A protein and the small-molecule ligand that binds it are described below.
Small molecule (SMILES): COC1=CC=C(C(N)=O)CN1C

Binding-site contacts:
Ligand atom C6 contacts residue SER221 of chain 1.B at 3.6 Å.
Ligand atom C8 contacts residue SAH1 of chain 1.E at 3.3 Å.
Ligand atom C1 contacts residue TYR224 of chain 1.B at 3.9 Å (hydrophobic).
Ligand atom O1 contacts residue TYR224 of chain 1.B at 3.7 Å.
Ligand atom C5 contacts residue TYR262 of chain 1.B at 3.7 Å (hydrophobic).
Ligand atom C6 contacts residue TYR224 of chain 1.B at 3.7 Å (hydrophobic).
Ligand atom O1 contacts residue SER221 of chain 1.B at 2.6 Å (h-bond).
Ligand atom N2 contacts residue TYR224 of chain 1.B at 4.1 Å.
Ligand atom C8 contacts residue LEU184 of chain 1.B at 3.4 Å (hydrophobic).
Ligand atom C4 contacts residue LEU184 of chain 1.B at 4.1 Å (hydrophobic).
Ligand atom C6 contacts residue SER233 of chain 1.B at 3.8 Å.
Ligand atom O2 contacts residue TYR40 of chain 1.B at 2.9 Å (h-bond).
Ligand atom N1 contacts residue TYR224 of chain 1.B at 3.7 Å.
Ligand atom C2 contacts residue LEU184 of chain 1.B at 4.1 Å (hydrophobic).
Ligand atom C2 contacts residue TYR224 of chain 1.B at 3.3 Å (hydrophobic).
Ligand atom N2 contacts residue SER233 of chain 1.B at 2.9 Å (h-bond).
Ligand atom N1 contacts residue LEU184 of chain 1.B at 4.0 Å.
Ligand atom C1 contacts residue TYR40 of chain 1.B at 4.1 Å (hydrophobic).
Ligand atom N2 contacts residue ALA218 of chain 1.B at 3.8 Å.
Ligand atom C7 contacts residue TYR40 of chain 1.B at 3.4 Å (hydrophobic).
Ligand atom O2 contacts residue LEU184 of chain 1.B at 4.1 Å.
Ligand atom C4 contacts residue TYR262 of chain 1.B at 3.8 Å (hydrophobic).
Ligand atom O1 contacts residue ALA218 of chain 1.B at 3.6 Å.
Ligand atom O1 contacts residue TYR223 of chain 1.B at 3.8 Å.
Ligand atom C8 contacts residue TYR224 of chain 1.B at 3.7 Å (hydrophobic).
Ligand atom O1 contacts residue SER233 of chain 1.B at 3.9 Å.
Ligand atom N2 contacts residue ASP217 of chain 1.B at 3.9 Å.
Ligand atom O1 contacts residue SER267 of chain 1.B at 3.7 Å.
Ligand atom C3 contacts residue TYR224 of chain 1.B at 3.5 Å (hydrophobic).
Ligand atom N2 contacts residue ASP187 of chain 1.B at 3.8 Å.
Ligand atom C7 contacts residue TYR44 of chain 1.B at 3.4 Å (hydrophobic).
Ligand atom C3 contacts residue LEU184 of chain 1.B at 4.1 Å (hydrophobic).
Ligand atom C8 contacts residue TYR40 of chain 1.B at 3.6 Å (hydrophobic).
Ligand atom C7 contacts residue TYR262 of chain 1.B at 3.6 Å (hydrophobic).
Ligand atom C7 contacts residue LEU184 of chain 1.B at 3.9 Å (hydrophobic).
Ligand atom C4 contacts residue TYR224 of chain 1.B at 3.5 Å (hydrophobic).
Ligand atom C5 contacts residue TYR224 of chain 1.B at 4.0 Å (hydrophobic).
Ligand atom C6 contacts residue ALA218 of chain 1.B at 3.6 Å (hydrophobic).
Ligand atom C7 contacts residue TYR45 of chain 1.B at 3.9 Å (hydrophobic).
Ligand atom C1 contacts residue LEU184 of chain 1.B at 4.1 Å (hydrophobic).

Sequence of chain 1.B:
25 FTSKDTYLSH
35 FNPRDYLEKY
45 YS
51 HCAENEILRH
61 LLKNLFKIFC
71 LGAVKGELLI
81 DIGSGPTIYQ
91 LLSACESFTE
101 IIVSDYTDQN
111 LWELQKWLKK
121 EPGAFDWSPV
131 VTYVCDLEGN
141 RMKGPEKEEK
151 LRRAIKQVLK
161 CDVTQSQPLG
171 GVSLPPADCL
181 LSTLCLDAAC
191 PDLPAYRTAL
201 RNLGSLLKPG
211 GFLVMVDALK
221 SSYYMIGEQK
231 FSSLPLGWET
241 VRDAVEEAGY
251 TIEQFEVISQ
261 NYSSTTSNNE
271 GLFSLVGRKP